Binding-site contacts:
Ligand atom C6 contacts residue ASP340 of chain 2.A at 4.0 Å.
Ligand atom C1 contacts residue SER338 of chain 2.A at 3.9 Å.
Ligand atom C2 contacts residue ASN341 of chain 2.A at 2.6 Å.
Ligand atom C6 contacts residue SER338 of chain 2.A at 3.7 Å.
Ligand atom C6 contacts residue ASN341 of chain 2.A at 4.2 Å.
Ligand atom N2 contacts residue ASN341 of chain 2.A at 3.2 Å (h-bond).
Ligand atom O5 contacts residue SER338 of chain 2.A at 4.3 Å.
Ligand atom C3 contacts residue GLY336 of chain 2.A at 4.2 Å.
Ligand atom C5 contacts residue GLY336 of chain 2.A at 4.3 Å.
Ligand atom O7 contacts residue ILE344 of chain 2.A at 4.2 Å.
Ligand atom C6 contacts residue SER338 of chain 2.A at 4.0 Å.
Ligand atom C1 contacts residue ASN341 of chain 2.A at 1.4 Å.
Ligand atom O7 contacts residue GLY336 of chain 2.A at 3.5 Å (h-bond).
Ligand atom O7 contacts residue ASN342 of chain 2.A at 3.7 Å.
Ligand atom N2 contacts residue GLY336 of chain 2.A at 4.5 Å.
Ligand atom C7 contacts residue GLY336 of chain 2.A at 4.5 Å.
Ligand atom O4 contacts residue GLY336 of chain 2.A at 4.0 Å.
Ligand atom C5 contacts residue SER338 of chain 2.A at 3.8 Å.
Ligand atom O7 contacts residue PRO335 of chain 2.A at 4.0 Å.
Ligand atom C4 contacts residue ASN341 of chain 2.A at 4.2 Å.
Ligand atom O7 contacts residue ASN341 of chain 2.A at 4.1 Å.
Ligand atom O7 contacts residue SER343 of chain 2.A at 4.3 Å.
Ligand atom O5 contacts residue ASN341 of chain 2.A at 2.2 Å (h-bond).
Ligand atom C6 contacts residue PHE337 of chain 2.A at 4.1 Å (hydrophobic).
Ligand atom C5 contacts residue PHE337 of chain 2.A at 4.4 Å (hydrophobic).
Ligand atom C8 contacts residue ASN341 of chain 2.A at 3.2 Å.
Ligand atom C1 contacts residue GLY336 of chain 2.A at 4.4 Å.
Ligand atom C7 contacts residue ASN341 of chain 2.A at 3.4 Å.
Ligand atom C3 contacts residue ASN341 of chain 2.A at 3.8 Å.
Ligand atom C5 contacts residue ASN341 of chain 2.A at 4.4 Å.
Ligand atom O5 contacts residue SER338 of chain 2.A at 3.4 Å.
Ligand atom C5 contacts residue ASN341 of chain 2.A at 3.5 Å.

The small molecule below binds the protein below.
Small molecule (SMILES): CC(=O)N[C@H]1[C@H](O[C@H]2[C@H](O)[C@@H](NC(C)=O)CO[C@@H]2CO[C@H]2O[C@@H](C)[C@@H](O)[C@@H](O)[C@@H]2O)O[C@H](CO)[C@@H](O)[C@@H]1O

Sequence of chain 2.A:
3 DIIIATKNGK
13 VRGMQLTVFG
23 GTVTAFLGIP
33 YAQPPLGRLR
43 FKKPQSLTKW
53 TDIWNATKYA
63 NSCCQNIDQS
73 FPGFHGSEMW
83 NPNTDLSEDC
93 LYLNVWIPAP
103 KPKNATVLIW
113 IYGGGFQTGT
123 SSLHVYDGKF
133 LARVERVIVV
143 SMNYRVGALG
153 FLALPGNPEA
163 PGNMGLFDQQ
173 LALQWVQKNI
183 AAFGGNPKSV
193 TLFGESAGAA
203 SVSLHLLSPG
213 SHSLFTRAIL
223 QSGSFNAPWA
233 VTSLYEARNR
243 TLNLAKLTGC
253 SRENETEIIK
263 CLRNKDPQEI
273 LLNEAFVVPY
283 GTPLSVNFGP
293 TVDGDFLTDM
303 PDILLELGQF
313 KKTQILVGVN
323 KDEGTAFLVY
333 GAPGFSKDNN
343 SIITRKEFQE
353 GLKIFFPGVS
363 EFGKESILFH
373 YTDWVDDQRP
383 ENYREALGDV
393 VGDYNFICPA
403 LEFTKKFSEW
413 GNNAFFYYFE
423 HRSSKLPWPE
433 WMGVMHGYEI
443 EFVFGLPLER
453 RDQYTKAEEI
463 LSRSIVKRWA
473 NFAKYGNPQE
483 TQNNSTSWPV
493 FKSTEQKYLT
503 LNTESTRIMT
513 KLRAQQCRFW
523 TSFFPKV